Sequence of chain 1.E:
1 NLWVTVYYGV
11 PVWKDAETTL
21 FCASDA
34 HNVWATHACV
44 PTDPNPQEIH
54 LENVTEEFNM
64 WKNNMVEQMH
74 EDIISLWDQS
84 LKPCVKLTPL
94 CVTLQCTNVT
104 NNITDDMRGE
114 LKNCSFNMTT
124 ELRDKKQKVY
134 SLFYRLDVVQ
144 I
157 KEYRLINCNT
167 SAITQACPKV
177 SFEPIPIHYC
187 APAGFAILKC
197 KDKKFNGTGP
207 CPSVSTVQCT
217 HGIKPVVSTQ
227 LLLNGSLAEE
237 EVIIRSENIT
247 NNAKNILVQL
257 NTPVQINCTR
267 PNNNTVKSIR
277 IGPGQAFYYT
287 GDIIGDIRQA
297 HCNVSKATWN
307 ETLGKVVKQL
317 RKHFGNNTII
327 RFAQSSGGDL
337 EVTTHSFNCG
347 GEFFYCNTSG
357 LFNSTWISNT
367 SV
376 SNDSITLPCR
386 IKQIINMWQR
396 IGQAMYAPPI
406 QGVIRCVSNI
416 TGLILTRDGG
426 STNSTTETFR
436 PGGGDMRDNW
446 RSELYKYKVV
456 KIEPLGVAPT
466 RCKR

Binding-site contacts:
Ligand atom C8 contacts residue SER413 of chain 1.E at 4.1 Å.
Ligand atom O3 contacts residue CYS411 of chain 1.E at 4.2 Å.
Ligand atom C5 contacts residue ASN230 of chain 1.E at 3.8 Å.
Ligand atom O5 contacts residue NAG1 of chain 1.CA at 3.9 Å.
Ligand atom O4 contacts residue VAL412 of chain 1.E at 4.0 Å.
Ligand atom C5 contacts residue VAL412 of chain 1.E at 3.5 Å (hydrophobic).
Ligand atom C8 contacts residue LEU229 of chain 1.E at 3.7 Å (hydrophobic).
Ligand atom C1 contacts residue SER413 of chain 1.E at 3.8 Å.
Ligand atom O5 contacts residue ASN230 of chain 1.E at 2.4 Å (h-bond).
Ligand atom C3 contacts residue ASN230 of chain 1.E at 3.9 Å.
Ligand atom C2 contacts residue SER413 of chain 1.E at 3.7 Å.
Ligand atom C7 contacts residue ASN230 of chain 1.E at 3.7 Å.
Ligand atom O7 contacts residue PRO180 of chain 1.E at 4.1 Å.
Ligand atom C4 contacts residue ASN230 of chain 1.E at 4.3 Å.
Ligand atom C1 contacts residue GLU179 of chain 1.E at 4.3 Å.
Ligand atom N2 contacts residue SER413 of chain 1.E at 3.0 Å (h-bond).
Ligand atom C6 contacts residue GLU179 of chain 1.E at 3.8 Å.
Ligand atom O7 contacts residue VAL412 of chain 1.E at 3.8 Å.
Ligand atom C6 contacts residue NAG1 of chain 1.CA at 3.9 Å.
Ligand atom O6 contacts residue GLY346 of chain 1.E at 3.5 Å.
Ligand atom O7 contacts residue ASN230 of chain 1.E at 4.0 Å.
Ligand atom C7 contacts residue SER413 of chain 1.E at 3.9 Å.
Ligand atom C3 contacts residue VAL412 of chain 1.E at 4.0 Å (hydrophobic).
Ligand atom C5 contacts residue GLU179 of chain 1.E at 3.6 Å.
Ligand atom C5 contacts residue NAG1 of chain 1.CA at 3.8 Å.
Ligand atom C4 contacts residue VAL412 of chain 1.E at 4.1 Å (hydrophobic).
Ligand atom C8 contacts residue ASN344 of chain 1.E at 3.7 Å.
Ligand atom O5 contacts residue GLU179 of chain 1.E at 4.0 Å.
Ligand atom O7 contacts residue VAL222 of chain 1.E at 4.1 Å.
Ligand atom O7 contacts residue ASN344 of chain 1.E at 4.4 Å.
Ligand atom C8 contacts residue VAL222 of chain 1.E at 3.9 Å (hydrophobic).
Ligand atom C1 contacts residue VAL412 of chain 1.E at 4.2 Å (hydrophobic).
Ligand atom C2 contacts residue ASN230 of chain 1.E at 2.5 Å.
Ligand atom C1 contacts residue ASN230 of chain 1.E at 1.5 Å.
Ligand atom C7 contacts residue VAL222 of chain 1.E at 4.2 Å (hydrophobic).
Ligand atom C7 contacts residue ASN344 of chain 1.E at 4.2 Å.
Ligand atom N2 contacts residue ASN230 of chain 1.E at 3.0 Å (h-bond).
Ligand atom C3 contacts residue SER413 of chain 1.E at 3.8 Å.
Ligand atom O5 contacts residue VAL412 of chain 1.E at 4.2 Å.
Ligand atom O6 contacts residue SER177 of chain 1.E at 4.2 Å.

This protein binds this small molecule.
Small molecule (SMILES): CC(=O)N[C@H]1[C@H](O[C@H]2[C@H](O)[C@@H](NC(C)=O)CO[C@@H]2CO)O[C@H](CO)[C@@H](O[C@@H]2O[C@H](CO[C@H]3O[C@H](CO)[C@@H](O)[C@H](O)[C@@H]3O)[C@@H](O)[C@H](O[C@H]3O[C@H](CO)[C@@H](O)[C@H](O)[C@@H]3O)[C@@H]2O)[C@@H]1O